Sequence of chain 1.A:
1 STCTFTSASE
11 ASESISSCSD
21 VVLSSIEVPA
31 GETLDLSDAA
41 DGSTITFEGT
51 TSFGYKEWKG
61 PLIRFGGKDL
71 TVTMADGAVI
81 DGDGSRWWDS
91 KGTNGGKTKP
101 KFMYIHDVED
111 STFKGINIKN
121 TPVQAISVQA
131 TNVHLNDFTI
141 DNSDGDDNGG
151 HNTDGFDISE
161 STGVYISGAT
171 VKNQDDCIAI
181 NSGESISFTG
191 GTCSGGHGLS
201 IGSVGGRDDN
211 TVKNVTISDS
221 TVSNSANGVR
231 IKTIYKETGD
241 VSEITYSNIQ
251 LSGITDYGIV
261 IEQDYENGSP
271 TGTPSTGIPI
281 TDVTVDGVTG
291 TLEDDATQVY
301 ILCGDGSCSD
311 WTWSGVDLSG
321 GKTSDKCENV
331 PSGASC

The protein below binds the small molecule below.
Small molecule (SMILES): CC(=O)N[C@H]1[C@H](O[C@H]2[C@H](O)[C@@H](NC(C)=O)CO[C@@H]2CO)O[C@H](CO)[C@@H](O)[C@@H]1O

Binding-site contacts:
Ligand atom C7 contacts residue GLU243 of chain 1.A at 4.0 Å.
Ligand atom O5 contacts residue SER185 of chain 1.A at 3.6 Å (h-bond).
Ligand atom O6 contacts residue TYR165 of chain 1.A at 3.7 Å.
Ligand atom O7 contacts residue GLU243 of chain 1.A at 3.7 Å.
Ligand atom C2 contacts residue ASN214 of chain 1.A at 2.3 Å.
Ligand atom C5 contacts residue ASN214 of chain 1.A at 3.7 Å.
Ligand atom C3 contacts residue ASN214 of chain 1.A at 3.7 Å.
Ligand atom C1 contacts residue ASN214 of chain 1.A at 1.5 Å.
Ligand atom C2 contacts residue SER185 of chain 1.A at 3.8 Å.
Ligand atom C1 contacts residue SER185 of chain 1.A at 3.6 Å.
Ligand atom O6 contacts residue SER187 of chain 1.A at 4.3 Å.
Ligand atom C4 contacts residue ASN214 of chain 1.A at 4.1 Å.
Ligand atom O5 contacts residue ASN214 of chain 1.A at 2.4 Å (h-bond).
Ligand atom C8 contacts residue ASN214 of chain 1.A at 3.7 Å.
Ligand atom C8 contacts residue SER185 of chain 1.A at 4.2 Å.
Ligand atom N2 contacts residue GLU243 of chain 1.A at 3.9 Å.
Ligand atom C7 contacts residue ASN214 of chain 1.A at 3.6 Å.
Ligand atom C6 contacts residue TYR165 of chain 1.A at 3.6 Å (hydrophobic).
Ligand atom N2 contacts residue ASN214 of chain 1.A at 2.9 Å (h-bond).